A protein and the small-molecule ligand that binds it are described below.
Small molecule (SMILES): CCC[C@@]1(CCc2ccccc2)CC(O)=C([C@H](CC)c2cccc(NS(=O)(=O)c3ccc(C(F)(F)F)cn3)c2)C(=O)O1

Sequence of chain 1.B:
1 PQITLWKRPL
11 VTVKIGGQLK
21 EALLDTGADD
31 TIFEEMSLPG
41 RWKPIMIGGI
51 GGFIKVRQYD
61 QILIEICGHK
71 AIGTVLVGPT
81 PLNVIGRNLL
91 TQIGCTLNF

Sequence of chain 1.A:
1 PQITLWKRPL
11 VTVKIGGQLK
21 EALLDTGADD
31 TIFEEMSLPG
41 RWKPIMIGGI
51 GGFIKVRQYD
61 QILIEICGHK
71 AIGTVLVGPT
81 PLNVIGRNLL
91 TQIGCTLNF

Binding-site contacts:
Ligand atom C4 contacts residue ASP25 of chain 1.A at 3.2 Å.
Ligand atom C29 contacts residue GLY48 of chain 1.A at 3.4 Å.
Ligand atom O7 contacts residue ILE50 of chain 1.B at 2.9 Å (h-bond).
Ligand atom C5 contacts residue ASP25 of chain 1.A at 3.3 Å.
Ligand atom C25 contacts residue ALA28 of chain 1.A at 3.4 Å (hydrophobic).
Ligand atom O32 contacts residue ILE47 of chain 1.A at 3.6 Å.
Ligand atom C35 contacts residue GLY27 of chain 1.A at 3.2 Å.
Ligand atom C37 contacts residue ARG8 of chain 1.B at 3.5 Å.
Ligand atom C22 contacts residue ASP25 of chain 1.B at 3.5 Å.
Ligand atom C25 contacts residue ILE32 of chain 1.A at 3.5 Å (hydrophobic).
Ligand atom C35 contacts residue ASP29 of chain 1.A at 3.5 Å.
Ligand atom C19 contacts residue LEU82 of chain 1.A at 3.6 Å (hydrophobic).
Ligand atom F40 contacts residue ARG8 of chain 1.B at 3.2 Å.
Ligand atom C5 contacts residue GLY27 of chain 1.B at 3.6 Å.
Ligand atom C4 contacts residue ASP25 of chain 1.B at 3.2 Å.
Ligand atom C38 contacts residue GLY48 of chain 1.A at 3.3 Å.
Ligand atom O7 contacts residue ILE50 of chain 1.A at 2.8 Å (h-bond).
Ligand atom C36 contacts residue ARG8 of chain 1.B at 3.5 Å.
Ligand atom O31 contacts residue ASP29 of chain 1.A at 3.4 Å.
Ligand atom O7 contacts residue GLY49 of chain 1.B at 3.6 Å.
Ligand atom F40 contacts residue LEU82 of chain 1.B at 3.6 Å.
Ligand atom N28 contacts residue GLY48 of chain 1.A at 3.0 Å (h-bond).
Ligand atom C12 contacts residue GLY27 of chain 1.B at 3.4 Å.
Ligand atom O7 contacts residue GLY49 of chain 1.A at 3.6 Å.
Ligand atom O1 contacts residue GLY49 of chain 1.B at 3.3 Å.
Ligand atom O31 contacts residue ASP30 of chain 1.A at 3.1 Å (salt-bridge).
Ligand atom C19 contacts residue GOL1 of chain 1.D at 3.6 Å.
Ligand atom C21 contacts residue GLY27 of chain 1.A at 3.6 Å.
Ligand atom O8 contacts residue ASP25 of chain 1.A at 2.7 Å (salt-bridge).
Ligand atom C27 contacts residue GLY48 of chain 1.A at 3.6 Å.
Ligand atom F41 contacts residue LEU82 of chain 1.B at 3.5 Å.
Ligand atom C19 contacts residue GLY27 of chain 1.B at 3.6 Å.
Ligand atom O1 contacts residue ILE50 of chain 1.B at 3.6 Å (h-bond).
Ligand atom C9 contacts residue ALA28 of chain 1.B at 3.6 Å (hydrophobic).
Ligand atom F41 contacts residue ARG8 of chain 1.B at 3.4 Å.
Ligand atom N34 contacts residue ASP29 of chain 1.A at 3.1 Å (salt-bridge).
Ligand atom F42 contacts residue LEU82 of chain 1.B at 3.1 Å.
Ligand atom C2 contacts residue ILE50 of chain 1.B at 3.6 Å (hydrophobic).
Ligand atom C26 contacts residue ILE32 of chain 1.A at 3.2 Å (hydrophobic).
Ligand atom O8 contacts residue ASP25 of chain 1.B at 2.5 Å (salt-bridge).